Sequence of chain 1.A:
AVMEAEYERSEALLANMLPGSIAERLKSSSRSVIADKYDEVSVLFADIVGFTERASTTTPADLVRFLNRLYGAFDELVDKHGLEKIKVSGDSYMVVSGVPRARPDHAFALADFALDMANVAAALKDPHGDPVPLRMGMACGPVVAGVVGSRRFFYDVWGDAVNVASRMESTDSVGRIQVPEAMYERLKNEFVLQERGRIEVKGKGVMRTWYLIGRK

A small-molecule ligand and the protein it binds are described below.
Small molecule (SMILES): CNc1ccccc1C(=O)O[C@H]1[C@@H](O)[C@H](n2cnc3c(=O)[nH]c(N)nc32)O[C@@H]1CO[P](=O)(O)O[P](=O)(O)OP(=O)(O)O

Sequence of chain 1.B:
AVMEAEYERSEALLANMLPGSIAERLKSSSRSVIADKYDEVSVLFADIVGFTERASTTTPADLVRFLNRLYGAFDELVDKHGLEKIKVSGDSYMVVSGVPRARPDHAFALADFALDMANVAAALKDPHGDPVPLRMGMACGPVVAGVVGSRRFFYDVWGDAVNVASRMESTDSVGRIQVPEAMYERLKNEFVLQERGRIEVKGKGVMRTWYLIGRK

Binding-site contacts:
Ligand atom CA3 contacts residue TRP192 of chain 1.B at 3.5 Å (hydrophobic).
Ligand atom N2 contacts residue VAL191 of chain 1.B at 2.7 Å (h-bond).
Ligand atom O2G contacts residue ARG169 of chain 1.A at 2.8 Å (salt-bridge).
Ligand atom C4 contacts residue GLY124 of chain 1.A at 3.5 Å.
Ligand atom O3B contacts residue MN1 of chain 1.M at 1.8 Å.
Ligand atom O3A contacts residue MN1 of chain 1.N at 3.5 Å.
Ligand atom OA contacts residue THR86 of chain 1.A at 3.6 Å.
Ligand atom N2 contacts residue MET128 of chain 1.B at 3.3 Å.
Ligand atom O2A contacts residue MN1 of chain 1.M at 2.5 Å.
Ligand atom O1G contacts residue LYS236 of chain 1.B at 2.2 Å (salt-bridge).
Ligand atom C2 contacts residue MET128 of chain 1.B at 3.6 Å (hydrophobic).
Ligand atom O4' contacts residue ASP125 of chain 1.A at 3.3 Å (salt-bridge).
Ligand atom O3G contacts residue MN1 of chain 1.M at 2.3 Å.
Ligand atom O1B contacts residue GLY84 of chain 1.A at 3.4 Å (h-bond).
Ligand atom PB contacts residue MN1 of chain 1.M at 3.1 Å.
Ligand atom O3B contacts residue ASP125 of chain 1.A at 3.0 Å (salt-bridge).
Ligand atom O2' contacts residue ASN197 of chain 1.B at 3.5 Å.
Ligand atom PG contacts residue LYS236 of chain 1.B at 3.5 Å.
Ligand atom O2G contacts residue GLY84 of chain 1.A at 3.3 Å (h-bond).
Ligand atom O2A contacts residue ASP81 of chain 1.A at 3.5 Å (salt-bridge).
Ligand atom O1B contacts residue MN1 of chain 1.M at 3.6 Å.
Ligand atom PB contacts residue PHE85 of chain 1.A at 3.3 Å.
Ligand atom O3G contacts residue ASP81 of chain 1.A at 3.5 Å (salt-bridge).
Ligand atom O2B contacts residue THR86 of chain 1.A at 2.5 Å (h-bond).
Ligand atom N2 contacts residue ASP190 of chain 1.B at 2.8 Å (salt-bridge).
Ligand atom O2B contacts residue PHE85 of chain 1.A at 2.8 Å (h-bond).
Ligand atom O3B contacts residue ILE82 of chain 1.A at 3.3 Å (h-bond).
Ligand atom O2A contacts residue MN1 of chain 1.N at 2.3 Å.
Ligand atom N7 contacts residue SER123 of chain 1.A at 3.5 Å (h-bond).
Ligand atom PG contacts residue MN1 of chain 1.M at 3.2 Å.
Ligand atom O2G contacts residue MN1 of chain 1.M at 3.3 Å.
Ligand atom N1 contacts residue MET128 of chain 1.B at 3.2 Å.
Ligand atom O2A contacts residue ASP125 of chain 1.A at 3.2 Å (salt-bridge).
Ligand atom O3B contacts residue PHE85 of chain 1.A at 3.1 Å (h-bond).
Ligand atom O3A contacts residue ARG201 of chain 1.B at 3.1 Å (salt-bridge).
Ligand atom O1A contacts residue ARG201 of chain 1.B at 3.6 Å.
Ligand atom OA contacts residue ASN197 of chain 1.B at 3.6 Å.
Ligand atom PA contacts residue MN1 of chain 1.N at 3.4 Å.
Ligand atom N9 contacts residue GLY124 of chain 1.A at 3.4 Å.
Ligand atom O6 contacts residue SER123 of chain 1.A at 3.6 Å.